The protein below binds the small molecule below.
Small molecule (SMILES): O=Cc1ccc(CO)o1

Sequence of chain 1.C:
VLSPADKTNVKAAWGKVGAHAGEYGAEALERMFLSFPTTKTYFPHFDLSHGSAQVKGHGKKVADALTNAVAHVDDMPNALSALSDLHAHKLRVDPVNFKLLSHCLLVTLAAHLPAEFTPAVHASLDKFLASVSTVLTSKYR

Sequence of chain 1.A:
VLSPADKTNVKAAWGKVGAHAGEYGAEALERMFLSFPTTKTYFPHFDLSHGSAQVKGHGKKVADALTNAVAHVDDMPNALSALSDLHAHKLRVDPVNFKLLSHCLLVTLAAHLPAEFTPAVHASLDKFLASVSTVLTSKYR

Binding-site contacts:
Ligand atom C5 contacts residue SER138 of chain 1.A at 4.5 Å.
Ligand atom C7 contacts residue THR134 of chain 1.A at 3.9 Å.
Ligand atom C2 contacts residue THR134 of chain 1.A at 4.1 Å.
Ligand atom C2 contacts residue VAL1 of chain 1.C at 2.5 Å (hydrophobic).
Ligand atom O3 contacts residue SER131 of chain 1.C at 3.5 Å (h-bond).
Ligand atom C1 contacts residue LYS127 of chain 1.C at 4.2 Å.
Ligand atom C5 contacts residue THR134 of chain 1.A at 4.5 Å.
Ligand atom O8 contacts residue SER131 of chain 1.C at 3.9 Å.
Ligand atom C2 contacts residue LYS127 of chain 1.C at 4.3 Å.
Ligand atom O8 contacts residue THR134 of chain 1.C at 2.6 Å (h-bond).
Ligand atom C1 contacts residue SER138 of chain 1.A at 3.9 Å.
Ligand atom C5 contacts residue ALA130 of chain 1.C at 3.8 Å (hydrophobic).
Ligand atom O8 contacts residue THR134 of chain 1.A at 4.2 Å.
Ligand atom C6 contacts residue SER131 of chain 1.C at 4.4 Å.
Ligand atom C4 contacts residue ALA130 of chain 1.C at 4.0 Å (hydrophobic).
Ligand atom C6 contacts residue SER138 of chain 1.A at 3.8 Å.
Ligand atom O8 contacts residue ALA130 of chain 1.C at 3.6 Å (h-bond).
Ligand atom O3 contacts residue SER138 of chain 1.A at 4.5 Å.
Ligand atom C1 contacts residue SER131 of chain 1.C at 3.6 Å.
Ligand atom C4 contacts residue VAL1 of chain 1.C at 4.2 Å (hydrophobic).
Ligand atom C7 contacts residue ALA130 of chain 1.C at 4.0 Å (hydrophobic).
Ligand atom C4 contacts residue THR134 of chain 1.A at 3.7 Å.
Ligand atom C6 contacts residue VAL1 of chain 1.C at 3.5 Å (hydrophobic).
Ligand atom C2 contacts residue LEU2 of chain 1.C at 4.5 Å (hydrophobic).
Ligand atom C7 contacts residue SER131 of chain 1.C at 4.4 Å.
Ligand atom O3 contacts residue VAL1 of chain 1.C at 3.1 Å (h-bond).
Ligand atom C7 contacts residue THR134 of chain 1.C at 3.6 Å.
Ligand atom C4 contacts residue SER131 of chain 1.C at 4.3 Å.
Ligand atom C1 contacts residue LEU2 of chain 1.C at 3.5 Å (hydrophobic).
Ligand atom C1 contacts residue VAL1 of chain 1.C at 1.4 Å (hydrophobic).
Ligand atom O3 contacts residue THR134 of chain 1.A at 3.5 Å.
Ligand atom C2 contacts residue SER131 of chain 1.C at 3.6 Å.
Ligand atom C2 contacts residue SER138 of chain 1.A at 3.8 Å.
Ligand atom C6 contacts residue LYS127 of chain 1.C at 4.1 Å.